A small-molecule ligand and the protein it binds are described below.
Small molecule (SMILES): C[N+](C)(C)CC(=O)N/N=C/c1ccccn1

Sequence of chain 1.A:
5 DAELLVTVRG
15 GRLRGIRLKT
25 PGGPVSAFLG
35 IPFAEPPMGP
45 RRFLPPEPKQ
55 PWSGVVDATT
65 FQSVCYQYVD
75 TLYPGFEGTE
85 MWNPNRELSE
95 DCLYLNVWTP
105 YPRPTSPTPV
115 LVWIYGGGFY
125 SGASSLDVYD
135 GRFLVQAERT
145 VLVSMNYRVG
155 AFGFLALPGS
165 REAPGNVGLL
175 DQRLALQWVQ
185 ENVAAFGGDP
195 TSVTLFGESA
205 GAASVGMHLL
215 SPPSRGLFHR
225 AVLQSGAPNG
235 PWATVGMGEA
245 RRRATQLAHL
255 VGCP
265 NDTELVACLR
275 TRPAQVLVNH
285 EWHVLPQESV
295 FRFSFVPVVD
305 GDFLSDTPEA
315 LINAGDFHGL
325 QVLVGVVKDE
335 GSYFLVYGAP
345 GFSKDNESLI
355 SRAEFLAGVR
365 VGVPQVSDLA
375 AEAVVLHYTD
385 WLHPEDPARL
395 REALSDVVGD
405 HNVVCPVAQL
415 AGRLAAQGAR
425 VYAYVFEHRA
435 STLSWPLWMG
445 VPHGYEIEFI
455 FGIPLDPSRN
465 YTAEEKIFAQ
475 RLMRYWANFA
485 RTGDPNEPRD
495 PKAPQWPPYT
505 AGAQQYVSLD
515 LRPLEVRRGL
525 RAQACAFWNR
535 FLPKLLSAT

Binding-site contacts:
Ligand atom C06 contacts residue HIS447 of chain 1.A at 3.8 Å.
Ligand atom O07 contacts residue ZN1 of chain 1.H at 2.2 Å.
Ligand atom C03 contacts residue TRP86 of chain 1.A at 3.7 Å (hydrophobic).
Ligand atom C10 contacts residue TYR124 of chain 1.A at 3.2 Å (hydrophobic).
Ligand atom N09 contacts residue GLY122 of chain 1.A at 3.8 Å.
Ligand atom C06 contacts residue ZN1 of chain 1.H at 2.8 Å.
Ligand atom C12 contacts residue PHE338 of chain 1.A at 3.7 Å (hydrophobic).
Ligand atom C10 contacts residue GLY121 of chain 1.A at 3.7 Å.
Ligand atom C03 contacts residue GLU202 of chain 1.A at 3.7 Å.
Ligand atom C10 contacts residue PHE338 of chain 1.A at 3.9 Å (hydrophobic).
Ligand atom O07 contacts residue SER203 of chain 1.A at 2.9 Å (h-bond).
Ligand atom C15 contacts residue ZN1 of chain 1.H at 3.3 Å.
Ligand atom N08 contacts residue GLY121 of chain 1.A at 3.7 Å.
Ligand atom N09 contacts residue PHE338 of chain 1.A at 3.6 Å.
Ligand atom C04 contacts residue HIS447 of chain 1.A at 3.3 Å.
Ligand atom N16 contacts residue SER203 of chain 1.A at 3.2 Å (h-bond).
Ligand atom C15 contacts residue TRP236 of chain 1.A at 3.6 Å (hydrophobic).
Ligand atom C01 contacts residue TRP86 of chain 1.A at 3.2 Å (hydrophobic).
Ligand atom N09 contacts residue ZN1 of chain 1.H at 2.2 Å.
Ligand atom C01 contacts residue TYR337 of chain 1.A at 3.8 Å (hydrophobic).
Ligand atom C13 contacts residue VAL294 of chain 1.A at 3.6 Å (hydrophobic).
Ligand atom C11 contacts residue ZN1 of chain 1.H at 2.9 Å.
Ligand atom N16 contacts residue ZN1 of chain 1.H at 2.2 Å.
Ligand atom O07 contacts residue GLY121 of chain 1.A at 3.6 Å (h-bond).
Ligand atom C06 contacts residue GLY121 of chain 1.A at 3.4 Å.
Ligand atom C11 contacts residue PHE338 of chain 1.A at 3.6 Å (hydrophobic).
Ligand atom N16 contacts residue PHE338 of chain 1.A at 3.8 Å.
Ligand atom C10 contacts residue ZN1 of chain 1.H at 2.9 Å.
Ligand atom N09 contacts residue SER203 of chain 1.A at 3.8 Å.
Ligand atom N09 contacts residue TYR124 of chain 1.A at 3.9 Å.
Ligand atom C10 contacts residue GLY122 of chain 1.A at 3.3 Å.
Ligand atom O07 contacts residue HIS447 of chain 1.A at 2.9 Å (h-bond).
Ligand atom C05 contacts residue GLY121 of chain 1.A at 3.6 Å.
Ligand atom C12 contacts residue VAL294 of chain 1.A at 3.5 Å (hydrophobic).
Ligand atom N08 contacts residue ZN1 of chain 1.H at 3.1 Å.
Ligand atom O07 contacts residue GLU202 of chain 1.A at 3.8 Å.
Ligand atom C06 contacts residue SER203 of chain 1.A at 3.8 Å.
Ligand atom C11 contacts residue GLY122 of chain 1.A at 3.6 Å.
Ligand atom C14 contacts residue TRP236 of chain 1.A at 3.4 Å (hydrophobic).
Ligand atom N09 contacts residue HIS447 of chain 1.A at 3.8 Å.